Binding-site contacts:
Ligand atom C8 contacts residue PHE190 of chain 1.B at 4.4 Å (hydrophobic).
Ligand atom O6 contacts residue THR160 of chain 1.B at 3.5 Å.
Ligand atom C2 contacts residue ASN158 of chain 1.B at 3.4 Å.
Ligand atom C1 contacts residue ASN158 of chain 1.B at 3.3 Å.
Ligand atom O7 contacts residue ASN158 of chain 1.B at 2.4 Å (h-bond).
Ligand atom O7 contacts residue PHE190 of chain 1.B at 4.3 Å.
Ligand atom O6 contacts residue ILE159 of chain 1.B at 3.2 Å (h-bond).
Ligand atom C7 contacts residue ASN158 of chain 1.B at 3.4 Å.
Ligand atom C1 contacts residue PHE190 of chain 1.B at 3.6 Å (hydrophobic).
Ligand atom O5 contacts residue ASN158 of chain 1.B at 3.6 Å.
Ligand atom O5 contacts residue PHE190 of chain 1.B at 3.7 Å.
Ligand atom N2 contacts residue ASN158 of chain 1.B at 3.8 Å.
Ligand atom C6 contacts residue THR160 of chain 1.B at 4.3 Å.
Ligand atom O5 contacts residue ILE159 of chain 1.B at 4.2 Å.
Ligand atom C5 contacts residue PHE190 of chain 1.B at 4.0 Å (hydrophobic).

This protein binds this small molecule.
Small molecule (SMILES): CC(=O)N[C@H]1[C@H](O[C@H]2[C@H](O)[C@@H](NC(C)=O)CO[C@@H]2CO)O[C@H](CO)[C@@H](O[C@@H]2O[C@H](CO)[C@@H](O)[C@H](O)[C@@H]2O)[C@@H]1O

Sequence of chain 1.B:
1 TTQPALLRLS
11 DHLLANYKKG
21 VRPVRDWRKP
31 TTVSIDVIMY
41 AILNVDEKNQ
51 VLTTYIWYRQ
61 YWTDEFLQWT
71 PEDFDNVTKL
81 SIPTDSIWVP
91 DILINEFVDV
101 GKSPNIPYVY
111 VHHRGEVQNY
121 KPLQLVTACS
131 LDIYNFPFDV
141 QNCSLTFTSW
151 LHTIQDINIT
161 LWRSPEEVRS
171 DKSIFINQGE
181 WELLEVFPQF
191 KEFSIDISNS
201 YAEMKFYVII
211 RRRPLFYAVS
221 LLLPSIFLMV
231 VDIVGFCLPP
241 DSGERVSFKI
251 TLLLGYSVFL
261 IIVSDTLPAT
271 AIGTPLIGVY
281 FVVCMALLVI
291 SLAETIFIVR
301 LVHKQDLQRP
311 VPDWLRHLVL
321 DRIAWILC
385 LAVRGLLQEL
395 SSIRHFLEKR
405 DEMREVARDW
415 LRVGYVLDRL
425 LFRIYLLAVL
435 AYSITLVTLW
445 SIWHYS